Sequence of chain 1.B:
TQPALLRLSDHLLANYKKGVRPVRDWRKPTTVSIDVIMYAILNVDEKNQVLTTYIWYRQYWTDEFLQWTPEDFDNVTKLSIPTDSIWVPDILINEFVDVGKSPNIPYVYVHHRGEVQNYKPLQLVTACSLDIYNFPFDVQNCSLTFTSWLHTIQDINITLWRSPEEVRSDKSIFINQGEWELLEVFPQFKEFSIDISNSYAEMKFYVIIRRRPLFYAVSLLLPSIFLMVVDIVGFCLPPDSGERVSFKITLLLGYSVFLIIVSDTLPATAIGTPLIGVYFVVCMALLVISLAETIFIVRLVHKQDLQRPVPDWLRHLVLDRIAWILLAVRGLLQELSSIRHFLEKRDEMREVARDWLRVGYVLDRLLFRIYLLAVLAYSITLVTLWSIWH

A protein and the small-molecule ligand that binds it are described below.
Small molecule (SMILES): Clc1cccc(Cn2ccc3c(N4CCNCC4)nc4ccccc4c32)c1

Binding-site contacts:
Ligand atom C27 contacts residue ILE305 of chain 1.B at 3.5 Å (hydrophobic).
Ligand atom C25 contacts residue TRP260 of chain 1.B at 3.3 Å (hydrophobic).
Ligand atom C02 contacts residue ILE305 of chain 1.B at 3.5 Å (hydrophobic).
Ligand atom C14 contacts residue ILE148 of chain 1.A at 3.4 Å (hydrophobic).
Ligand atom C04 contacts residue ARG273 of chain 1.A at 3.4 Å.
Ligand atom C15 contacts residue ARG169 of chain 1.A at 3.3 Å.
Ligand atom C03 contacts residue ASP281 of chain 1.A at 3.8 Å.
Ligand atom CL01 contacts residue ILE284 of chain 1.A at 3.8 Å.
Ligand atom C16 contacts residue TRP167 of chain 1.A at 3.1 Å (hydrophobic).
Ligand atom C02 contacts residue ILE148 of chain 1.A at 3.3 Å (hydrophobic).
Ligand atom C07 contacts residue ARG169 of chain 1.A at 3.7 Å.
Ligand atom C14 contacts residue ARG169 of chain 1.A at 3.2 Å.
Ligand atom C03 contacts residue ILE148 of chain 1.A at 3.7 Å (hydrophobic).
Ligand atom C22 contacts residue TRP167 of chain 1.A at 3.6 Å (hydrophobic).
Ligand atom C10 contacts residue PHE303 of chain 1.B at 3.9 Å (hydrophobic).
Ligand atom C20 contacts residue TRP167 of chain 1.A at 3.9 Å (hydrophobic).
Ligand atom C22 contacts residue TRP260 of chain 1.B at 3.6 Å (hydrophobic).
Ligand atom C11 contacts residue TYR230 of chain 1.A at 3.9 Å (hydrophobic).
Ligand atom N24 contacts residue TRP260 of chain 1.B at 3.4 Å (h-bond).
Ligand atom C17 contacts residue TYR168 of chain 1.A at 3.7 Å (hydrophobic).
Ligand atom C15 contacts residue ILE148 of chain 1.A at 3.4 Å (hydrophobic).
Ligand atom C20 contacts residue TYR230 of chain 1.A at 3.7 Å (hydrophobic).
Ligand atom C25 contacts residue TYR311 of chain 1.B at 3.5 Å (hydrophobic).
Ligand atom C16 contacts residue ILE148 of chain 1.A at 4.0 Å (hydrophobic).
Ligand atom C13 contacts residue ARG169 of chain 1.A at 3.8 Å.
Ligand atom C26 contacts residue TRP260 of chain 1.B at 3.1 Å (hydrophobic).
Ligand atom C23 contacts residue ASN205 of chain 1.B at 4.0 Å.
Ligand atom C16 contacts residue TYR168 of chain 1.A at 4.0 Å (hydrophobic).
Ligand atom C10 contacts residue TYR311 of chain 1.B at 3.8 Å (hydrophobic).
Ligand atom C26 contacts residue TYR311 of chain 1.B at 3.8 Å (hydrophobic).
Ligand atom CL01 contacts residue ILE305 of chain 1.B at 3.5 Å.
Ligand atom C27 contacts residue ILE148 of chain 1.A at 3.6 Å (hydrophobic).
Ligand atom N19 contacts residue TRP167 of chain 1.A at 3.8 Å.
Ligand atom C15 contacts residue ASP146 of chain 1.A at 3.5 Å.
Ligand atom C16 contacts residue ARG169 of chain 1.A at 3.5 Å.
Ligand atom N19 contacts residue TYR230 of chain 1.A at 3.6 Å.
Ligand atom CL01 contacts residue SER283 of chain 1.A at 2.8 Å.
Ligand atom C17 contacts residue TRP167 of chain 1.A at 3.4 Å (hydrophobic).
Ligand atom CL01 contacts residue ILE148 of chain 1.A at 3.6 Å.
Ligand atom C23 contacts residue TRP167 of chain 1.A at 3.6 Å (hydrophobic).

Sequence of chain 1.A:
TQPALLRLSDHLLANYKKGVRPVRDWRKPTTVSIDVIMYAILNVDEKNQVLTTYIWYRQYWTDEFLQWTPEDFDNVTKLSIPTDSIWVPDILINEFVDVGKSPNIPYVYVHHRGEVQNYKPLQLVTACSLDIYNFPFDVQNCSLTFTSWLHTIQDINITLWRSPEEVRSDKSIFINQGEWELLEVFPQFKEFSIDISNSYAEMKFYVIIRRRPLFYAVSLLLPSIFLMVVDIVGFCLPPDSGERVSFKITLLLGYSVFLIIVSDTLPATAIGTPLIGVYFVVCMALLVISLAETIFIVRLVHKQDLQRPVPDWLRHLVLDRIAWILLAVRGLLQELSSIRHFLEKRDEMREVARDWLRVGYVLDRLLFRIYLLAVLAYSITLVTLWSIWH